Binding-site contacts:
Ligand atom C4 contacts residue TRP33 of chain 1.A at 3.6 Å (hydrophobic).
Ligand atom O3' contacts residue MET68 of chain 1.A at 3.9 Å.
Ligand atom O4' contacts residue ARG34 of chain 1.A at 3.4 Å.
Ligand atom OP2 contacts residue ILE64 of chain 1.A at 3.5 Å (h-bond).
Ligand atom OP2 contacts residue GLY65 of chain 1.A at 3.6 Å.
Ligand atom OP1 contacts residue NA1 of chain 1.G at 2.9 Å (h-bond).
Ligand atom OP3 contacts residue ARG67 of chain 1.A at 3.9 Å.
Ligand atom O6 contacts residue TRP33 of chain 1.A at 3.6 Å.
Ligand atom C2 contacts residue TRP33 of chain 1.A at 3.4 Å (hydrophobic).
Ligand atom O5' contacts residue TYR38 of chain 1.A at 3.4 Å (h-bond).
Ligand atom OP2 contacts residue NA1 of chain 1.G at 3.5 Å (h-bond).
Ligand atom C6 contacts residue TRP33 of chain 1.A at 3.7 Å (hydrophobic).
Ligand atom C5' contacts residue GLY63 of chain 1.A at 3.2 Å.
Ligand atom O3' contacts residue ILE64 of chain 1.A at 3.8 Å.
Ligand atom OP1 contacts residue LYS71 of chain 1.A at 3.6 Å.
Ligand atom N9 contacts residue ARG34 of chain 1.A at 3.8 Å.
Ligand atom P contacts residue TYR38 of chain 1.A at 3.7 Å.
Ligand atom N7 contacts residue ARG34 of chain 1.A at 3.9 Å.
Ligand atom N1 contacts residue TRP33 of chain 1.A at 3.8 Å.
Ligand atom N3 contacts residue TRP33 of chain 1.A at 3.4 Å (h-bond).
Ligand atom O3' contacts residue GLY63 of chain 1.A at 3.4 Å.
Ligand atom P contacts residue GLY63 of chain 1.A at 3.7 Å.
Ligand atom OP3 contacts residue LYS71 of chain 1.A at 3.0 Å.
Ligand atom N3 contacts residue GLY37 of chain 1.A at 3.6 Å.
Ligand atom OP1 contacts residue TYR38 of chain 1.A at 2.8 Å (h-bond).
Ligand atom P contacts residue NA1 of chain 1.G at 3.6 Å.
Ligand atom C8 contacts residue ARG34 of chain 1.A at 3.6 Å.
Ligand atom OP1 contacts residue GLY65 of chain 1.A at 2.8 Å (h-bond).
Ligand atom OP1 contacts residue PRO62 of chain 1.A at 3.4 Å.
Ligand atom OP1 contacts residue ARG67 of chain 1.A at 3.7 Å.
Ligand atom OP2 contacts residue ARG34 of chain 1.A at 3.6 Å.
Ligand atom P contacts residue GLY65 of chain 1.A at 3.9 Å.
Ligand atom OP1 contacts residue MET68 of chain 1.A at 2.9 Å (h-bond).
Ligand atom C5' contacts residue GLY65 of chain 1.A at 3.6 Å.
Ligand atom OP1 contacts residue GLY63 of chain 1.A at 2.7 Å (h-bond).
Ligand atom C4' contacts residue GLY63 of chain 1.A at 3.2 Å.
Ligand atom OP1 contacts residue TYR26 of chain 1.A at 2.8 Å (h-bond).
Ligand atom OP1 contacts residue LYS66 of chain 1.A at 3.6 Å.
Ligand atom OP2 contacts residue ARG67 of chain 1.A at 3.9 Å.
Ligand atom N2 contacts residue TRP33 of chain 1.A at 3.9 Å.

Sequence of chain 1.A:
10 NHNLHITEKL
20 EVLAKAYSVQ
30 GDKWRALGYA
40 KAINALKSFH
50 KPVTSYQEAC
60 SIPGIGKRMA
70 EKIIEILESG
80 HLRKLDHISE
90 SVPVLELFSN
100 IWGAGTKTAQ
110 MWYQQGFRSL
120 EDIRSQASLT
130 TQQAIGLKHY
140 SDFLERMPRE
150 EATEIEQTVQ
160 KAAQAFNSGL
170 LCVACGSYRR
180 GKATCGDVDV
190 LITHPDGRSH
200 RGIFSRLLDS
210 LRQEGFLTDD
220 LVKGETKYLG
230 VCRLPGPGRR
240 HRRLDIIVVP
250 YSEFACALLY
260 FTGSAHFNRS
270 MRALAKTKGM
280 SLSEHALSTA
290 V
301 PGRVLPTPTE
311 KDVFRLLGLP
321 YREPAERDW

This protein binds this small molecule.
Small molecule (SMILES): Nc1ccn([C@H]2C[C@H](O[P](=O)(O)OC[C@H]3O[C@@H](n4ccc(N)nc4=O)C[C@@H]3O[P](=O)(O)OC[C@H]3O[C@@H](n4cnc5c(=O)nc(N)[nH]c54)C[C@@H]3O)[C@@H](CO[P](=O)(O)O[C@H]3C[C@H](n4cnc5c(=O)nc(N)[nH]c54)O[C@@H]3COP(=O)(O)O)O2)c(=O)n1